Sequence of chain 1.D:
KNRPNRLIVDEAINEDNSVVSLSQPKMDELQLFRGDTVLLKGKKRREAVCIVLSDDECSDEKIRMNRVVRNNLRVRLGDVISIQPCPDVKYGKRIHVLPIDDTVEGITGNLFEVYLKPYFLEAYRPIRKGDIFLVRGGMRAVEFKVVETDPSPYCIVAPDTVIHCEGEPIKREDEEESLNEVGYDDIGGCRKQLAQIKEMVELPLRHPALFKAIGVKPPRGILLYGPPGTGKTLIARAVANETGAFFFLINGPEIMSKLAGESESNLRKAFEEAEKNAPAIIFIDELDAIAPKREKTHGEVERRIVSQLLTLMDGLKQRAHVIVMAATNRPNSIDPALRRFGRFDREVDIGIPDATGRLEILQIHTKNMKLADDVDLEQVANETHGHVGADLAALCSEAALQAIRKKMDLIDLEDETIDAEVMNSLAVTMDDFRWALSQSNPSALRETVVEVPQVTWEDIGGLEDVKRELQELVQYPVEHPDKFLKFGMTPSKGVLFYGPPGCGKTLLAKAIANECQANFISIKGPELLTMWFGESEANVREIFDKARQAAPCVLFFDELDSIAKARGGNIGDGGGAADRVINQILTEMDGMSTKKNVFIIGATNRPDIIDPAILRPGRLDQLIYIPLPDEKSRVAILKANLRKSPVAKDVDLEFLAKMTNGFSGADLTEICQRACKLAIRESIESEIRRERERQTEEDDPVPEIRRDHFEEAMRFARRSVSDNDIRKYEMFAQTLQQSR

This small molecule binds to this protein.
Small molecule (SMILES): Nc1ncnc2c1ncn2[C@@H]1O[C@H](CO[P](=O)(O)O[P](=O)(O)NP(=O)(O)O)[C@@H](O)[C@H]1O

Binding-site contacts:
Ligand atom N3 contacts residue GLY684 of chain 1.D at 3.9 Å.
Ligand atom O2A contacts residue GLY523 of chain 1.D at 2.7 Å (h-bond).
Ligand atom O2G contacts residue ARG766 of chain 1.E at 3.6 Å.
Ligand atom C4 contacts residue LEU526 of chain 1.D at 3.9 Å (hydrophobic).
Ligand atom N3B contacts residue ARG766 of chain 1.E at 2.9 Å (salt-bridge).
Ligand atom O2A contacts residue CYS522 of chain 1.D at 3.2 Å (h-bond).
Ligand atom O2G contacts residue ARG635 of chain 1.E at 1.3 Å (salt-bridge).
Ligand atom PG contacts residue ARG766 of chain 1.E at 2.3 Å.
Ligand atom O3G contacts residue ARG635 of chain 1.E at 3.5 Å (salt-bridge).
Ligand atom PG contacts residue ARG635 of chain 1.E at 2.8 Å.
Ligand atom O1B contacts residue CYS522 of chain 1.D at 3.8 Å.
Ligand atom O1A contacts residue GLY521 of chain 1.D at 3.3 Å.
Ligand atom O3G contacts residue ARG766 of chain 1.E at 2.9 Å (salt-bridge).
Ligand atom N7 contacts residue ASN660 of chain 1.D at 3.9 Å.
Ligand atom N6 contacts residue ILE479 of chain 1.D at 3.4 Å.
Ligand atom O1B contacts residue PRO520 of chain 1.D at 2.3 Å.
Ligand atom N3 contacts residue GLY523 of chain 1.D at 3.6 Å.
Ligand atom PA contacts residue GLY523 of chain 1.D at 4.0 Å.
Ligand atom O3A contacts residue GLY521 of chain 1.D at 3.6 Å (h-bond).
Ligand atom C5' contacts residue LYS524 of chain 1.D at 3.9 Å.
Ligand atom N1 contacts residue ILE656 of chain 1.D at 3.5 Å.
Ligand atom PB contacts residue GLY521 of chain 1.D at 2.7 Å.
Ligand atom N3B contacts residue GLY521 of chain 1.D at 3.9 Å.
Ligand atom C5 contacts residue LEU526 of chain 1.D at 3.5 Å (hydrophobic).
Ligand atom C2 contacts residue CYS522 of chain 1.D at 3.9 Å (hydrophobic).
Ligand atom O1G contacts residue ARG766 of chain 1.E at 1.3 Å (salt-bridge).
Ligand atom O1G contacts residue ARG635 of chain 1.E at 3.0 Å (salt-bridge).
Ligand atom PB contacts residue PRO520 of chain 1.D at 3.7 Å.
Ligand atom C6 contacts residue ILE479 of chain 1.D at 3.8 Å (hydrophobic).
Ligand atom O2B contacts residue GLY521 of chain 1.D at 3.3 Å.
Ligand atom PA contacts residue GLY521 of chain 1.D at 3.8 Å.
Ligand atom O2A contacts residue LYS524 of chain 1.D at 2.9 Å (salt-bridge).
Ligand atom C2 contacts residue GLY684 of chain 1.D at 3.6 Å.
Ligand atom O2A contacts residue GLY521 of chain 1.D at 3.8 Å.
Ligand atom C2 contacts residue GLY523 of chain 1.D at 3.7 Å.
Ligand atom O1B contacts residue GLY521 of chain 1.D at 1.3 Å (h-bond).
Ligand atom C5' contacts residue THR525 of chain 1.D at 3.7 Å.
Ligand atom N6 contacts residue ILE656 of chain 1.D at 3.4 Å.
Ligand atom N7 contacts residue LEU526 of chain 1.D at 3.4 Å.
Ligand atom C8 contacts residue LEU526 of chain 1.D at 3.7 Å (hydrophobic).

Sequence of chain 1.E:
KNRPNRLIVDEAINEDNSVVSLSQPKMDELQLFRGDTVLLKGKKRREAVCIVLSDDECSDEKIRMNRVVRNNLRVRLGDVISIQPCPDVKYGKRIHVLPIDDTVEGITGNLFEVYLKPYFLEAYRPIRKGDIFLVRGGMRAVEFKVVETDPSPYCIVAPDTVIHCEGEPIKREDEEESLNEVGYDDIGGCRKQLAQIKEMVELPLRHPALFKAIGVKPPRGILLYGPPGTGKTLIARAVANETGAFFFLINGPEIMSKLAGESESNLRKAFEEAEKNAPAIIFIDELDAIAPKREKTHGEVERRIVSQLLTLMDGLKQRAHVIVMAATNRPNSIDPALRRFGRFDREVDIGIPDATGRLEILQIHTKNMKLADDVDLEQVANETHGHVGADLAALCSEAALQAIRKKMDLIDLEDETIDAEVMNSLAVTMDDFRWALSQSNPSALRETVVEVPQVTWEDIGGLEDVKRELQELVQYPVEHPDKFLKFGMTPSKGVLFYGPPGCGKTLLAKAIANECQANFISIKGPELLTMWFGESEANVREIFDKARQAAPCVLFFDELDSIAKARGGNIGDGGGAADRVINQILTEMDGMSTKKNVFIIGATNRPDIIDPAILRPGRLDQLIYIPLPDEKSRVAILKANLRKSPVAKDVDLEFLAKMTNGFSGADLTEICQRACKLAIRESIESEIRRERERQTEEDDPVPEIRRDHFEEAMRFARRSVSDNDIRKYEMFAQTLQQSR